Binding-site contacts:
Ligand atom C7 contacts residue LEU133 of chain 1.B at 4.3 Å (hydrophobic).
Ligand atom O5 contacts residue THR131 of chain 1.B at 4.2 Å.
Ligand atom C5 contacts residue THR222 of chain 1.B at 4.5 Å.
Ligand atom C6 contacts residue THR222 of chain 1.B at 4.0 Å.
Ligand atom O6 contacts residue THR222 of chain 1.B at 3.5 Å.
Ligand atom C2 contacts residue THR131 of chain 1.B at 4.0 Å.
Ligand atom N2 contacts residue ASN220 of chain 1.B at 3.0 Å (h-bond).
Ligand atom C2 contacts residue ASN220 of chain 1.B at 2.5 Å.
Ligand atom C1 contacts residue THR131 of chain 1.B at 3.9 Å.
Ligand atom O7 contacts residue THR131 of chain 1.B at 2.8 Å (h-bond).
Ligand atom C7 contacts residue ASN220 of chain 1.B at 3.2 Å.
Ligand atom C7 contacts residue THR131 of chain 1.B at 3.9 Å.
Ligand atom C5 contacts residue ASN220 of chain 1.B at 3.6 Å.
Ligand atom C3 contacts residue ASN220 of chain 1.B at 3.8 Å.
Ligand atom O7 contacts residue ASN220 of chain 1.B at 3.0 Å (h-bond).
Ligand atom C6 contacts residue GLY130 of chain 1.B at 3.7 Å.
Ligand atom C8 contacts residue ASN220 of chain 1.B at 4.4 Å.
Ligand atom O5 contacts residue GLY130 of chain 1.B at 3.7 Å.
Ligand atom C4 contacts residue ASN220 of chain 1.B at 4.2 Å.
Ligand atom N2 contacts residue THR131 of chain 1.B at 4.5 Å.
Ligand atom O5 contacts residue ASN220 of chain 1.B at 2.3 Å (h-bond).
Ligand atom O7 contacts residue LEU133 of chain 1.B at 3.4 Å.
Ligand atom C1 contacts residue ASN220 of chain 1.B at 1.4 Å.
Ligand atom O6 contacts residue ARG129 of chain 1.B at 3.0 Å (salt-bridge).
Ligand atom C6 contacts residue ARG129 of chain 1.B at 3.9 Å.
Ligand atom C5 contacts residue GLY130 of chain 1.B at 4.3 Å.

A protein and the small-molecule ligand that binds it are described below.
Small molecule (SMILES): CC(=O)N[C@@H]1[C@@H](O)[C@H](O)[C@@H](CO)O[C@H]1O

Sequence of chain 1.B:
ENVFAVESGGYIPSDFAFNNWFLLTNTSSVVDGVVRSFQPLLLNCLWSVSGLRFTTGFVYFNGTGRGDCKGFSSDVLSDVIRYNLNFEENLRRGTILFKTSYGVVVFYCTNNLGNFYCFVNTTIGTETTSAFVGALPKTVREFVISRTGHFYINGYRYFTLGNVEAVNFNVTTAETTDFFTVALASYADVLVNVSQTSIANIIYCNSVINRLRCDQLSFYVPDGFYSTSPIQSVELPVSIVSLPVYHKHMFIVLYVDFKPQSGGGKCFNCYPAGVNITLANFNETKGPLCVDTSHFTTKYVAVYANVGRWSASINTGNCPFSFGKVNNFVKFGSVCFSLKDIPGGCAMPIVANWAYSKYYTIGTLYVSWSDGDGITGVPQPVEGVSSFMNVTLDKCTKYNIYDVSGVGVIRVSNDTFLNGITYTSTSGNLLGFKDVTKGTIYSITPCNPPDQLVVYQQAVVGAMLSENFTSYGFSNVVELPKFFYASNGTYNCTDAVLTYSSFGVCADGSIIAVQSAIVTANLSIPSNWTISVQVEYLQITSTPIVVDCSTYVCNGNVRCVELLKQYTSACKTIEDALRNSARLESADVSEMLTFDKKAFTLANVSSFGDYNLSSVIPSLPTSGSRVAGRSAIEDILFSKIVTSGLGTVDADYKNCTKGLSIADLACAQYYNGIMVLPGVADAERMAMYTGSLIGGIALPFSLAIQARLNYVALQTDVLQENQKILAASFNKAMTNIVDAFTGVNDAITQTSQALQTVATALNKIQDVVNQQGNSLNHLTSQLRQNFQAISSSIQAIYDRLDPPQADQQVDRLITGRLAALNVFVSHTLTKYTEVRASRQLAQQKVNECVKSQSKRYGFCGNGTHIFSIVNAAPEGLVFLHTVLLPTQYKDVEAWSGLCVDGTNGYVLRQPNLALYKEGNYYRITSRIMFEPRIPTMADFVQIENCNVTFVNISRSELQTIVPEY